Binding-site contacts:
Ligand atom O11 contacts residue ARG54 of chain 1.A at 1.9 Å.
Ligand atom C10 contacts residue TOH1 of chain 1.F at 1.1 Å.
Ligand atom O2 contacts residue ARG54 of chain 1.A at 3.7 Å.
Ligand atom O11 contacts residue TOH1 of chain 1.F at 2.2 Å (h-bond).
Ligand atom C4 contacts residue PRO12 of chain 1.A at 3.9 Å (hydrophobic).
Ligand atom C9 contacts residue PO41 of chain 1.B at 3.8 Å.
Ligand atom O8 contacts residue TOH1 of chain 1.F at 1.6 Å.
Ligand atom C8 contacts residue TOH1 of chain 1.F at 1.0 Å.
Ligand atom C3 contacts residue TOH1 of chain 1.F at 0.5 Å.
Ligand atom C6 contacts residue TOH1 of chain 1.F at 0.7 Å.
Ligand atom C8 contacts residue GSH1 of chain 1.E at 3.8 Å.
Ligand atom C10 contacts residue PO41 of chain 1.B at 3.0 Å.
Ligand atom O8 contacts residue LEU10 of chain 1.A at 3.4 Å.
Ligand atom C1 contacts residue GSH1 of chain 1.E at 3.7 Å.
Ligand atom C10 contacts residue ARG54 of chain 1.A at 3.0 Å.
Ligand atom C3 contacts residue TYR84 of chain 1.A at 3.8 Å (hydrophobic).
Ligand atom C5 contacts residue TOH1 of chain 1.F at 0.4 Å.
Ligand atom C4 contacts residue LEU60 of chain 1.A at 3.6 Å (hydrophobic).
Ligand atom C7 contacts residue GSH1 of chain 1.E at 3.0 Å.
Ligand atom O10 contacts residue ASN53 of chain 1.A at 3.2 Å (h-bond).
Ligand atom C6 contacts residue GSH1 of chain 1.E at 3.8 Å.
Ligand atom C8 contacts residue PO41 of chain 1.B at 3.3 Å.
Ligand atom O10 contacts residue SER52 of chain 1.A at 3.4 Å.
Ligand atom C9 contacts residue TOH1 of chain 1.F at 1.0 Å.
Ligand atom O2 contacts residue TOH1 of chain 1.F at 0.6 Å.
Ligand atom C7 contacts residue TOH1 of chain 1.F at 1.6 Å.
Ligand atom O10 contacts residue PO41 of chain 1.B at 1.9 Å (h-bond).
Ligand atom O11 contacts residue SER52 of chain 1.A at 3.5 Å.
Ligand atom C6 contacts residue PRO12 of chain 1.A at 3.8 Å (hydrophobic).
Ligand atom C10 contacts residue SER52 of chain 1.A at 3.8 Å.
Ligand atom O8 contacts residue ARG54 of chain 1.A at 2.9 Å (salt-bridge).
Ligand atom O10 contacts residue ARG54 of chain 1.A at 3.0 Å (salt-bridge).
Ligand atom O2 contacts residue TYR84 of chain 1.A at 3.7 Å.
Ligand atom C5 contacts residue PRO12 of chain 1.A at 3.6 Å (hydrophobic).
Ligand atom C9 contacts residue ARG54 of chain 1.A at 3.5 Å.
Ligand atom C1 contacts residue TOH1 of chain 1.F at 0.6 Å.
Ligand atom C6 contacts residue PHE13 of chain 1.A at 3.8 Å (hydrophobic).
Ligand atom O10 contacts residue TOH1 of chain 1.F at 0.7 Å (h-bond).
Ligand atom C2 contacts residue TOH1 of chain 1.F at 0.5 Å.
Ligand atom C4 contacts residue TOH1 of chain 1.F at 0.3 Å.

Sequence of chain 1.A:
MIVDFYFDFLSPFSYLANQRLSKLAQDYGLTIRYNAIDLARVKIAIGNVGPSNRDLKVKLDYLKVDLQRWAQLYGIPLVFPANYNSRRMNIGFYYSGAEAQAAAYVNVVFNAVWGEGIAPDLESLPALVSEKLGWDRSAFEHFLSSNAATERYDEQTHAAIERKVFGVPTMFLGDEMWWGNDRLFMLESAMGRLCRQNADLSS

This protein binds this small molecule.
Small molecule (SMILES): O=C(O)[C@]1(O)C=Cc2ccccc2O1